Sequence of chain 1.A:
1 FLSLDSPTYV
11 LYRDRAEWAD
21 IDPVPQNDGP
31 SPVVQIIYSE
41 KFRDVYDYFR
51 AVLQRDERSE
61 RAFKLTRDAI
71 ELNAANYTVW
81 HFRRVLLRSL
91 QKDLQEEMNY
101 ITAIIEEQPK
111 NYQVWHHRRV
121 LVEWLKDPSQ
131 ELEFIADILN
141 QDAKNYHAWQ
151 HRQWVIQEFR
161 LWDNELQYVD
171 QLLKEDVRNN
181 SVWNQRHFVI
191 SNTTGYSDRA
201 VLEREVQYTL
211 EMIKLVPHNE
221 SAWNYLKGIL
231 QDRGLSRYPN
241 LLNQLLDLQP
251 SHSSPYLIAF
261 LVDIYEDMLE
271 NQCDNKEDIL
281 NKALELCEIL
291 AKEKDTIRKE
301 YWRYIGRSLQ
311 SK

The protein below binds the small molecule below.
Small molecule (SMILES): Cn1cncc1CN(Cc1cccc(C#N)c1)c1ccc(C#N)c(-c2cccc3ccccc23)c1

Sequence of chain 1.B:
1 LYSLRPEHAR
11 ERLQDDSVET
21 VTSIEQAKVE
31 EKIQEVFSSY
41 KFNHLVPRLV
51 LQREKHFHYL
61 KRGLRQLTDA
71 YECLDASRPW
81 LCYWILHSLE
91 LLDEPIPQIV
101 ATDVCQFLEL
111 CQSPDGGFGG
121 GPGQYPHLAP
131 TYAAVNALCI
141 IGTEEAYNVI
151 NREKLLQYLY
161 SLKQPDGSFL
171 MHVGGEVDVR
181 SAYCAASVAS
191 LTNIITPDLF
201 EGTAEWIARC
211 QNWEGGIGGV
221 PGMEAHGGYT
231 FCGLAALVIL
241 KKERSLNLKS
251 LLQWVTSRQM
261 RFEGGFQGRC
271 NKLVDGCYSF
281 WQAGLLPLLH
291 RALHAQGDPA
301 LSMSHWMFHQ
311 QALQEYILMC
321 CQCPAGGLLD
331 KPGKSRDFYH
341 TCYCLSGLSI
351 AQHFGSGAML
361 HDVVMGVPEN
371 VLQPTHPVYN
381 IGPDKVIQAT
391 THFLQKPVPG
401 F

Binding-site contacts:
Ligand atom C53 contacts residue TRP84 of chain 1.B at 3.9 Å (hydrophobic).
Ligand atom C55 contacts residue HFP1 of chain 1.D at 3.8 Å.
Ligand atom C14 contacts residue TYR339 of chain 1.B at 3.9 Å (hydrophobic).
Ligand atom C5 contacts residue ZN1 of chain 1.C at 3.5 Å.
Ligand atom N5 contacts residue ASP337 of chain 1.B at 3.2 Å.
Ligand atom C56 contacts residue HFP1 of chain 1.D at 3.8 Å.
Ligand atom N1 contacts residue TYR112 of chain 1.A at 3.2 Å (h-bond).
Ligand atom C5 contacts residue ASP275 of chain 1.B at 3.1 Å.
Ligand atom N5 contacts residue TYR339 of chain 1.B at 3.3 Å (h-bond).
Ligand atom C9 contacts residue TRP84 of chain 1.B at 3.7 Å (hydrophobic).
Ligand atom N3 contacts residue HIS340 of chain 1.B at 3.2 Å (h-bond).
Ligand atom C10 contacts residue HIS340 of chain 1.B at 3.5 Å.
Ligand atom C10 contacts residue TYR339 of chain 1.B at 3.8 Å (hydrophobic).
Ligand atom C3 contacts residue SER77 of chain 1.B at 3.7 Å.
Ligand atom C55 contacts residue TYR339 of chain 1.B at 4.0 Å (hydrophobic).
Ligand atom C65 contacts residue HFP1 of chain 1.D at 3.0 Å.
Ligand atom C7 contacts residue TRP80 of chain 1.B at 3.7 Å (hydrophobic).
Ligand atom C13 contacts residue ASP337 of chain 1.B at 4.0 Å.
Ligand atom C3 contacts residue TRP84 of chain 1.B at 4.0 Å (hydrophobic).
Ligand atom N3 contacts residue ASP330 of chain 1.B at 3.9 Å.
Ligand atom C9 contacts residue ASP337 of chain 1.B at 3.6 Å.
Ligand atom N5 contacts residue TRP84 of chain 1.B at 3.4 Å.
Ligand atom N3 contacts residue ASP275 of chain 1.B at 2.5 Å (salt-bridge).
Ligand atom C5 contacts residue ASP330 of chain 1.B at 3.3 Å.
Ligand atom C10 contacts residue ZN1 of chain 1.C at 3.0 Å.
Ligand atom C4 contacts residue LEU74 of chain 1.B at 4.0 Å (hydrophobic).
Ligand atom C8 contacts residue TYR339 of chain 1.B at 3.6 Å (hydrophobic).
Ligand atom C45 contacts residue HFP1 of chain 1.D at 3.9 Å.
Ligand atom N3 contacts residue ZN1 of chain 1.C at 2.4 Å.
Ligand atom C9 contacts residue TYR339 of chain 1.B at 3.6 Å (hydrophobic).
Ligand atom N1 contacts residue HFP1 of chain 1.D at 2.6 Å.
Ligand atom C54 contacts residue TRP80 of chain 1.B at 3.7 Å (hydrophobic).
Ligand atom C44 contacts residue HFP1 of chain 1.D at 3.8 Å.
Ligand atom N3 contacts residue CYS277 of chain 1.B at 4.0 Å.
Ligand atom C7 contacts residue TRP84 of chain 1.B at 3.6 Å (hydrophobic).
Ligand atom C10 contacts residue ASP275 of chain 1.B at 3.7 Å.
Ligand atom N5 contacts residue PHE338 of chain 1.B at 3.5 Å (h-bond).
Ligand atom C13 contacts residue TYR339 of chain 1.B at 3.5 Å (hydrophobic).
Ligand atom C56 contacts residue TYR339 of chain 1.B at 3.8 Å (hydrophobic).
Ligand atom C3 contacts residue LEU74 of chain 1.B at 4.0 Å (hydrophobic).